Binding-site contacts:
Ligand atom N1 contacts residue ILE187 of chain 2.A at 3.8 Å.
Ligand atom N6 contacts residue TYR163 of chain 3.A at 3.5 Å.
Ligand atom C6 contacts residue TYR163 of chain 3.A at 3.5 Å (hydrophobic).
Ligand atom O31 contacts residue GLY46 of chain 3.A at 3.0 Å.
Ligand atom O71 contacts residue ARG148 of chain 2.A at 4.0 Å.
Ligand atom N1 contacts residue SER166 of chain 3.A at 3.1 Å (h-bond).
Ligand atom O3' contacts residue ASN122 of chain 3.A at 3.3 Å (h-bond).
Ligand atom O51 contacts residue LEU49 of chain 3.A at 3.7 Å.
Ligand atom C21 contacts residue GLY46 of chain 3.A at 3.7 Å.
Ligand atom C21 contacts residue 5NB1 of chain 3.B at 3.7 Å.
Ligand atom C3' contacts residue GLU123 of chain 3.A at 3.4 Å.
Ligand atom O2' contacts residue TYR163 of chain 3.A at 3.5 Å (h-bond).
Ligand atom C2' contacts residue GLU123 of chain 3.A at 3.4 Å.
Ligand atom O11 contacts residue ARG148 of chain 2.A at 3.9 Å.
Ligand atom N7 contacts residue TYR163 of chain 3.A at 3.7 Å.
Ligand atom N6 contacts residue ALA185 of chain 2.A at 3.1 Å (h-bond).
Ligand atom C4 contacts residue TYR163 of chain 3.A at 3.8 Å (hydrophobic).
Ligand atom C2 contacts residue TYR163 of chain 3.A at 4.0 Å (hydrophobic).
Ligand atom C2' contacts residue TYR163 of chain 3.A at 3.8 Å (hydrophobic).
Ligand atom O2' contacts residue ASN122 of chain 3.A at 3.7 Å.
Ligand atom O51 contacts residue 5NB1 of chain 3.B at 3.6 Å.
Ligand atom O3' contacts residue ASP222 of chain 3.A at 3.8 Å.
Ligand atom O51 contacts residue GLY46 of chain 3.A at 3.7 Å.
Ligand atom C2 contacts residue SER166 of chain 3.A at 3.3 Å.
Ligand atom O3' contacts residue LEU49 of chain 3.A at 4.0 Å.
Ligand atom O21 contacts residue 5NB1 of chain 3.B at 2.9 Å (h-bond).
Ligand atom N3 contacts residue TYR163 of chain 3.A at 3.7 Å.
Ligand atom C8 contacts residue TYR163 of chain 3.A at 3.6 Å (hydrophobic).
Ligand atom O2' contacts residue GLU123 of chain 3.A at 2.7 Å (salt-bridge).
Ligand atom O31 contacts residue THR47 of chain 3.A at 3.8 Å.
Ligand atom C5 contacts residue TYR163 of chain 3.A at 3.5 Å (hydrophobic).
Ligand atom C51 contacts residue GLY46 of chain 3.A at 3.5 Å.
Ligand atom N9 contacts residue TYR163 of chain 3.A at 3.9 Å.
Ligand atom C41 contacts residue GLY46 of chain 3.A at 4.0 Å.
Ligand atom O3' contacts residue GLU123 of chain 3.A at 2.8 Å (salt-bridge).
Ligand atom C61 contacts residue 5NB1 of chain 3.B at 3.9 Å.
Ligand atom C2 contacts residue ILE187 of chain 2.A at 3.8 Å (hydrophobic).
Ligand atom N6 contacts residue GLY149 of chain 2.A at 4.0 Å.
Ligand atom O2' contacts residue ALA162 of chain 3.A at 3.2 Å.
Ligand atom N6 contacts residue ASP150 of chain 2.A at 3.1 Å (salt-bridge).

Sequence of chain 2.A:
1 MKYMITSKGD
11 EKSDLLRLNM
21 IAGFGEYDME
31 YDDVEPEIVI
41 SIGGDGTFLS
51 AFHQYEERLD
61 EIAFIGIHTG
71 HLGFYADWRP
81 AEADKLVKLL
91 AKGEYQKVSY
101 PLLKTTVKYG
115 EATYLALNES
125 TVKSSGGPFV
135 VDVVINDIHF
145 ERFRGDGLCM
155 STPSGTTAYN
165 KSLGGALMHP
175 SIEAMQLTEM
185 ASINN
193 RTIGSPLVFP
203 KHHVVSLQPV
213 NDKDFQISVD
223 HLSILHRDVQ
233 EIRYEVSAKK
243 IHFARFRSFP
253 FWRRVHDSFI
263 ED

A small-molecule ligand and the protein it binds are described below.
Small molecule (SMILES): Nc1ncnc2c1nc(Br)n2[C@@H]1O[C@H](CNC(=O)C(O)(CC(=O)O)CC(=O)O)[C@@H](O)[C@H]1O

Sequence of chain 3.A:
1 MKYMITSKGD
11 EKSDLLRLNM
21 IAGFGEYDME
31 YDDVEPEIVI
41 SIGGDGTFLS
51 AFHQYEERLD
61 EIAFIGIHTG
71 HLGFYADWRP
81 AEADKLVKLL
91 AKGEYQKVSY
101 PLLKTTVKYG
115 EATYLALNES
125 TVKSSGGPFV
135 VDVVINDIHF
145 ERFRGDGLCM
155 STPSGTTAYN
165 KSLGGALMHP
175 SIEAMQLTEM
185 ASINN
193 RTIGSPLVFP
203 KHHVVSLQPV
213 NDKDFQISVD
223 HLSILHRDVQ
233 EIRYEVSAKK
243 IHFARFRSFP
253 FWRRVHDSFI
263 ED